This small molecule binds to this protein.
Small molecule (SMILES): CCCCCC(=O)Oc1ccc([N+](=O)[O-])cc1

Sequence of chain 1.B:
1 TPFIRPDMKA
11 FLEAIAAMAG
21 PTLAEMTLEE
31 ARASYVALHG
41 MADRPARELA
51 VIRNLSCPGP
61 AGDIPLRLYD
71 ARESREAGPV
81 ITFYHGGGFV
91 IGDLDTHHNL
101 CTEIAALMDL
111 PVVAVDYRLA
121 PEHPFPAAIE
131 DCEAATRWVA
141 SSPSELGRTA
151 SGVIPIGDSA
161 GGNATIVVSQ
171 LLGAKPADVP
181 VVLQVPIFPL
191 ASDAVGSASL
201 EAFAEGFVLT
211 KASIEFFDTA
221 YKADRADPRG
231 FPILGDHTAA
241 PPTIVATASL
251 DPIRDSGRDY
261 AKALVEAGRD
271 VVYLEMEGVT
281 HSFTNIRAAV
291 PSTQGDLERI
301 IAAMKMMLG

Binding-site contacts:
Ligand atom CAG contacts residue LEU209 of chain 1.B at 4.1 Å (hydrophobic).
Ligand atom CAQ contacts residue ALA160 of chain 1.B at 3.0 Å (hydrophobic).
Ligand atom OAA contacts residue GLY88 of chain 1.B at 4.0 Å.
Ligand atom OAD contacts residue LEU190 of chain 1.B at 4.1 Å.
Ligand atom CAM contacts residue HIS281 of chain 1.B at 3.3 Å.
Ligand atom CAN contacts residue SER159 of chain 1.B at 2.9 Å.
Ligand atom CAI contacts residue TYR35 of chain 1.B at 3.6 Å (hydrophobic).
Ligand atom CAN contacts residue ALA160 of chain 1.B at 3.2 Å (hydrophobic).
Ligand atom CAN contacts residue GLY87 of chain 1.B at 3.2 Å.
Ligand atom OAB contacts residue LEU209 of chain 1.B at 3.8 Å.
Ligand atom CAO contacts residue GLY88 of chain 1.B at 3.9 Å.
Ligand atom OAA contacts residue GLY87 of chain 1.B at 3.3 Å (h-bond).
Ligand atom CAO contacts residue ALA160 of chain 1.B at 4.0 Å (hydrophobic).
Ligand atom CAM contacts residue PHE217 of chain 1.B at 4.0 Å (hydrophobic).
Ligand atom CAI contacts residue GLY87 of chain 1.B at 4.2 Å.
Ligand atom CAI contacts residue PHE217 of chain 1.B at 4.1 Å (hydrophobic).
Ligand atom CAO contacts residue SER159 of chain 1.B at 3.1 Å.
Ligand atom CAP contacts residue LEU209 of chain 1.B at 3.7 Å (hydrophobic).
Ligand atom CAN contacts residue GLY88 of chain 1.B at 2.8 Å.
Ligand atom CAP contacts residue SER159 of chain 1.B at 3.1 Å.
Ligand atom CAP contacts residue PHE217 of chain 1.B at 4.1 Å (hydrophobic).
Ligand atom CAM contacts residue SER159 of chain 1.B at 2.9 Å.
Ligand atom CAL contacts residue GLY88 of chain 1.B at 3.5 Å.
Ligand atom NAE contacts residue SER159 of chain 1.B at 4.1 Å.
Ligand atom OAC contacts residue ALA160 of chain 1.B at 4.0 Å.
Ligand atom CAF contacts residue LEU209 of chain 1.B at 3.9 Å (hydrophobic).
Ligand atom CAQ contacts residue SER159 of chain 1.B at 3.0 Å.
Ligand atom CAL contacts residue HIS281 of chain 1.B at 3.6 Å.
Ligand atom CAM contacts residue LEU209 of chain 1.B at 3.6 Å (hydrophobic).
Ligand atom CAL contacts residue GLY87 of chain 1.B at 3.7 Å.
Ligand atom OAB contacts residue SER282 of chain 1.B at 3.5 Å (h-bond).
Ligand atom OAC contacts residue LEU190 of chain 1.B at 3.6 Å.
Ligand atom OAA contacts residue HIS281 of chain 1.B at 3.7 Å.
Ligand atom OAA contacts residue SER159 of chain 1.B at 3.6 Å (h-bond).
Ligand atom CAP contacts residue HIS281 of chain 1.B at 4.0 Å.
Ligand atom CAL contacts residue SER159 of chain 1.B at 2.8 Å.
Ligand atom OAB contacts residue HIS281 of chain 1.B at 3.0 Å.
Ligand atom CAQ contacts residue GLY88 of chain 1.B at 3.1 Å.
Ligand atom CAG contacts residue PHE217 of chain 1.B at 3.5 Å (hydrophobic).
Ligand atom CAK contacts residue HIS281 of chain 1.B at 3.9 Å.